Sequence of chain 1.D:
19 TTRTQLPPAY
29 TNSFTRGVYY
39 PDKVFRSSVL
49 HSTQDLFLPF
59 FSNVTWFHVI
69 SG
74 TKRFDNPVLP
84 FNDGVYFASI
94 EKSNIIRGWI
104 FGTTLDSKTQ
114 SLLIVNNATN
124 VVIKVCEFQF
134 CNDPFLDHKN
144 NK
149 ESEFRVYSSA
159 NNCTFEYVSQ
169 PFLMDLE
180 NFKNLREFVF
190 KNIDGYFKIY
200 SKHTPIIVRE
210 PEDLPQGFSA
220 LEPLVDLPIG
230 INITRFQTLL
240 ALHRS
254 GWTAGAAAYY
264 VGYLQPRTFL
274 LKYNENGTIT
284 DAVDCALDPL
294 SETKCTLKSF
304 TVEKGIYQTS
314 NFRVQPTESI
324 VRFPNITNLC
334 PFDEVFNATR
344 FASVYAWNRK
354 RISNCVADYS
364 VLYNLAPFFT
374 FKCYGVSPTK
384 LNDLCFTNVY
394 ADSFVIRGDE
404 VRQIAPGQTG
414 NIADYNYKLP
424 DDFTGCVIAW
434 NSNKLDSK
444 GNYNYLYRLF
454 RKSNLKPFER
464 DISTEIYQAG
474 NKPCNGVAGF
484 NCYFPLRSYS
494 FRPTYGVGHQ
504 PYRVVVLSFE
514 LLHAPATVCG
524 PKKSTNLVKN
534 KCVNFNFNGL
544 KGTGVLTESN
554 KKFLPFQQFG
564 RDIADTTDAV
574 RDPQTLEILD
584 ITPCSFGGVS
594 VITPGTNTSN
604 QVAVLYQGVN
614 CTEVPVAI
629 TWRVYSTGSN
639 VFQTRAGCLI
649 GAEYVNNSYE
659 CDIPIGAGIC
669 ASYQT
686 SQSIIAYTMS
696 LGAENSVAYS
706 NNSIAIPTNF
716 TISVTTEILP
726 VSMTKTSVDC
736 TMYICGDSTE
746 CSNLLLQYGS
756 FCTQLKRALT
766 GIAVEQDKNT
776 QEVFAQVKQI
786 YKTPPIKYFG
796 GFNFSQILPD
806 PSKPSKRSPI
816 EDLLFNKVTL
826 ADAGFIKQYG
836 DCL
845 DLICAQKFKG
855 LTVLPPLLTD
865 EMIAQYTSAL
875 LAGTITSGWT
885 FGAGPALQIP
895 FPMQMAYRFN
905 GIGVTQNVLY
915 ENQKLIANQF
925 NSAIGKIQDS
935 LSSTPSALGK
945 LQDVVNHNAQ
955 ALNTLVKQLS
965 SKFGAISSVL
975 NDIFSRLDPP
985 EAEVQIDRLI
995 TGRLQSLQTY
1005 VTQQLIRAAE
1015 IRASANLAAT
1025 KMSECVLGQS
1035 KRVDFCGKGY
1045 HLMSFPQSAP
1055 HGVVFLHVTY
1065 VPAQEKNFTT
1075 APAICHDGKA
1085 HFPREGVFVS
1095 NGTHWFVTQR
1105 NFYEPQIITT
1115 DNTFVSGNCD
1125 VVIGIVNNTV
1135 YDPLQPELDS

The small molecule below binds the protein below.
Small molecule (SMILES): CC(=O)N[C@H]1[C@H](O[C@H]2[C@H](O)[C@@H](NC(C)=O)CO[C@@H]2CO)O[C@H](CO)[C@@H](O)[C@@H]1O

Binding-site contacts:
Ligand atom O7 contacts residue ILE791 of chain 1.D at 3.5 Å.
Ligand atom C2 contacts residue TYR793 of chain 1.D at 3.6 Å (hydrophobic).
Ligand atom C4 contacts residue ILE791 of chain 1.D at 4.4 Å (hydrophobic).
Ligand atom C7 contacts residue ASN706 of chain 1.G at 3.6 Å.
Ligand atom C2 contacts residue ASN706 of chain 1.G at 2.5 Å.
Ligand atom N2 contacts residue TYR793 of chain 1.D at 3.1 Å.
Ligand atom C3 contacts residue ASN706 of chain 1.G at 3.8 Å.
Ligand atom C1 contacts residue ASN706 of chain 1.G at 1.4 Å.
Ligand atom O3 contacts residue ILE791 of chain 1.D at 3.4 Å.
Ligand atom O7 contacts residue ASN706 of chain 1.G at 3.7 Å.
Ligand atom C3 contacts residue TYR793 of chain 1.D at 3.8 Å (hydrophobic).
Ligand atom C5 contacts residue ASN706 of chain 1.G at 3.5 Å.
Ligand atom C7 contacts residue TYR793 of chain 1.D at 4.0 Å (hydrophobic).
Ligand atom C3 contacts residue ILE791 of chain 1.D at 4.4 Å (hydrophobic).
Ligand atom O6 contacts residue ASN706 of chain 1.G at 4.2 Å.
Ligand atom C4 contacts residue ASN706 of chain 1.G at 4.2 Å.
Ligand atom C8 contacts residue TYR793 of chain 1.D at 3.7 Å (hydrophobic).
Ligand atom O3 contacts residue ASN706 of chain 1.G at 4.5 Å.
Ligand atom O5 contacts residue ASN706 of chain 1.G at 2.3 Å (h-bond).
Ligand atom C7 contacts residue ILE791 of chain 1.D at 4.0 Å (hydrophobic).
Ligand atom O3 contacts residue TYR793 of chain 1.D at 3.2 Å.
Ligand atom N2 contacts residue ASN706 of chain 1.G at 3.0 Å (h-bond).

Sequence of chain 1.G:
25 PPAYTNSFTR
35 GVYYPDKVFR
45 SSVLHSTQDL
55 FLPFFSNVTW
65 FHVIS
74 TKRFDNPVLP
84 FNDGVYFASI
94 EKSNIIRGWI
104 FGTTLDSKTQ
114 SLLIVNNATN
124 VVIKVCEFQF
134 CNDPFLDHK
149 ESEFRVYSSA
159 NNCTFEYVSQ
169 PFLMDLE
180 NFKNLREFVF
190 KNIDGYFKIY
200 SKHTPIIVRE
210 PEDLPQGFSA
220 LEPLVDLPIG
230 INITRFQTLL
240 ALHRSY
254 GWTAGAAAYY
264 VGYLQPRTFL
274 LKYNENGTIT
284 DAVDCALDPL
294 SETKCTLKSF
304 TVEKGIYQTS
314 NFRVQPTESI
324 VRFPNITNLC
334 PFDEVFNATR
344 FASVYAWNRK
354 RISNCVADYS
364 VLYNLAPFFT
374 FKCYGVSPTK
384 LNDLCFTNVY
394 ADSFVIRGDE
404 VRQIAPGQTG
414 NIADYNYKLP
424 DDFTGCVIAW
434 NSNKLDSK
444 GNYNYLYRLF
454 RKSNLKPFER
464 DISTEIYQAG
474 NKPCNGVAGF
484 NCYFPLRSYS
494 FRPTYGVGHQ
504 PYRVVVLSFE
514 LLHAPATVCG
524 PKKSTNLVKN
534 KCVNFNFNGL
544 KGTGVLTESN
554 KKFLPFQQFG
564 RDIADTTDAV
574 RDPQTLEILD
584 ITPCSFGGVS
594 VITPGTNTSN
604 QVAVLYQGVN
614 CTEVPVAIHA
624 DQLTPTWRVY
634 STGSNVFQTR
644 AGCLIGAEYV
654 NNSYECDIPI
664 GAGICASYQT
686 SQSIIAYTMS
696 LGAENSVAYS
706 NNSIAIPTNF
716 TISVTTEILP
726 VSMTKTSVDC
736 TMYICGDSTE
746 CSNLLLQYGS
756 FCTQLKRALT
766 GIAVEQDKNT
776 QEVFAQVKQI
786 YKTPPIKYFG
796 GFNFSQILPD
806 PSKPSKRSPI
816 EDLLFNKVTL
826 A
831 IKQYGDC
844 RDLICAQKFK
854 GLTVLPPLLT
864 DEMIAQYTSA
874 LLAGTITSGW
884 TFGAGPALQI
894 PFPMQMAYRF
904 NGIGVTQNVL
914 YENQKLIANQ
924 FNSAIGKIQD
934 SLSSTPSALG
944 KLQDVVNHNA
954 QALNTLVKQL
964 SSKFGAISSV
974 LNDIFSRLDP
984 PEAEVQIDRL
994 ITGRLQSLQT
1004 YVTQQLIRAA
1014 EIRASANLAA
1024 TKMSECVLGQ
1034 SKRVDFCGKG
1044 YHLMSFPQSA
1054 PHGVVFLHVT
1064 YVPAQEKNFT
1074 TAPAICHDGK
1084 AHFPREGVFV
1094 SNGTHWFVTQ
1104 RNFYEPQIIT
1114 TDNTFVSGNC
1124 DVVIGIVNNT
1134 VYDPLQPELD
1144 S